Sequence of chain 1.A:
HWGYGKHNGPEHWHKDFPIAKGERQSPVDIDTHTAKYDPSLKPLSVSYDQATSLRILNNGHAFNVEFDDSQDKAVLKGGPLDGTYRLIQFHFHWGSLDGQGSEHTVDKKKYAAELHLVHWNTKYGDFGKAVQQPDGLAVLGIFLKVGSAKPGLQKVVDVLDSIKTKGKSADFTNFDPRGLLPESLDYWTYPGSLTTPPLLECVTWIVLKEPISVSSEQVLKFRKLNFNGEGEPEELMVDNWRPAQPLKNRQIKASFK

A small-molecule ligand and the protein it binds are described below.
Small molecule (SMILES): CCCSc1ccc(S(N)(=O)=O)cc1

Binding-site contacts:
Ligand atom O4 contacts residue TRP5 of chain 1.A at 3.4 Å.
Ligand atom C12 contacts residue HIS4 of chain 1.A at 3.6 Å.
Ligand atom N3 contacts residue TRP16 of chain 1.A at 3.7 Å.
Ligand atom O1 contacts residue TRP16 of chain 1.A at 3.2 Å.
Ligand atom S2 contacts residue ASP19 of chain 1.A at 3.5 Å (salt-bridge).
Ligand atom O1 contacts residue ASN11 of chain 1.A at 3.6 Å (h-bond).
Ligand atom O4 contacts residue PHE20 of chain 1.A at 3.6 Å.
Ligand atom C8 contacts residue HIS4 of chain 1.A at 4.2 Å.
Ligand atom N3 contacts residue HIS15 of chain 1.A at 2.9 Å (h-bond).
Ligand atom C9 contacts residue HIS10 of chain 1.A at 3.6 Å.
Ligand atom C5 contacts residue TRP5 of chain 1.A at 4.2 Å (hydrophobic).
Ligand atom S2 contacts residue TRP16 of chain 1.A at 4.3 Å.
Ligand atom S2 contacts residue HIS15 of chain 1.A at 4.0 Å.
Ligand atom C5 contacts residue HIS4 of chain 1.A at 4.2 Å.
Ligand atom C9 contacts residue HIS4 of chain 1.A at 4.5 Å.
Ligand atom C13 contacts residue HIS4 of chain 1.A at 2.6 Å.
Ligand atom C6 contacts residue TRP5 of chain 1.A at 4.2 Å (hydrophobic).
Ligand atom C10 contacts residue HIS4 of chain 1.A at 4.4 Å.
Ligand atom O1 contacts residue TRP5 of chain 1.A at 3.5 Å.
Ligand atom C6 contacts residue HIS4 of chain 1.A at 4.0 Å.
Ligand atom O4 contacts residue HIS4 of chain 1.A at 4.5 Å.
Ligand atom C14 contacts residue HIS4 of chain 1.A at 2.8 Å.
Ligand atom S2 contacts residue TRP5 of chain 1.A at 3.9 Å.
Ligand atom C5 contacts residue ASP19 of chain 1.A at 3.8 Å.
Ligand atom N3 contacts residue LYS18 of chain 1.A at 4.0 Å.
Ligand atom C10 contacts residue HIS10 of chain 1.A at 4.1 Å.
Ligand atom C7 contacts residue HIS4 of chain 1.A at 3.6 Å.
Ligand atom O1 contacts residue HIS15 of chain 1.A at 3.7 Å.
Ligand atom C9 contacts residue ASN11 of chain 1.A at 3.9 Å.
Ligand atom C10 contacts residue HIS15 of chain 1.A at 4.1 Å.
Ligand atom O4 contacts residue ASP19 of chain 1.A at 3.4 Å (salt-bridge).
Ligand atom C10 contacts residue ASN11 of chain 1.A at 3.9 Å.
Ligand atom N3 contacts residue ASP19 of chain 1.A at 2.7 Å (salt-bridge).
Ligand atom C6 contacts residue ASP19 of chain 1.A at 3.5 Å.